This protein binds this small molecule.
Small molecule (SMILES): CC(=O)N[C@@H]1[C@@H](O)[C@H](O)[C@@H](CO)O[C@H]1O

Sequence of chain 4.A:
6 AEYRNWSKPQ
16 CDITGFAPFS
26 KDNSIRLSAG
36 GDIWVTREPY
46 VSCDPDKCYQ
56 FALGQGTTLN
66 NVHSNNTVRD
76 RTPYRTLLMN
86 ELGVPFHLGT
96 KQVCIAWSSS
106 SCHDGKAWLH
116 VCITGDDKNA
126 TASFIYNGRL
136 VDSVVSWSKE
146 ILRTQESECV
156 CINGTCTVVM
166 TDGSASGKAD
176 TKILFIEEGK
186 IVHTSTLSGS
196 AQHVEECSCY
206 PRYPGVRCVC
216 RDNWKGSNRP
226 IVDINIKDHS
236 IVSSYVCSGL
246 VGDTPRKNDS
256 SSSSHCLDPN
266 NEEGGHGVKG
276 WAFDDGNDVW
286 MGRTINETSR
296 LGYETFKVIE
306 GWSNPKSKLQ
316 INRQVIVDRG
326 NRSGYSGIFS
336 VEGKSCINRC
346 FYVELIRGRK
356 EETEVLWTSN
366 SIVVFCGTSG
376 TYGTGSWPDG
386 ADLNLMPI

Binding-site contacts:
Ligand atom N2 contacts residue ASN291 of chain 4.A at 2.9 Å (h-bond).
Ligand atom C8 contacts residue GLU292 of chain 4.A at 3.7 Å.
Ligand atom O5 contacts residue LEU296 of chain 4.A at 4.2 Å.
Ligand atom C2 contacts residue ASN291 of chain 4.A at 2.4 Å.
Ligand atom C5 contacts residue SER294 of chain 4.A at 4.2 Å.
Ligand atom C1 contacts residue ASN291 of chain 4.A at 1.4 Å.
Ligand atom C1 contacts residue SER294 of chain 4.A at 3.9 Å.
Ligand atom O7 contacts residue ASN291 of chain 4.A at 3.6 Å (h-bond).
Ligand atom C6 contacts residue SER294 of chain 4.A at 4.1 Å.
Ligand atom O5 contacts residue ASN291 of chain 4.A at 2.4 Å (h-bond).
Ligand atom C5 contacts residue ASN291 of chain 4.A at 3.6 Å.
Ligand atom C4 contacts residue ASN291 of chain 4.A at 4.2 Å.
Ligand atom C8 contacts residue ARG324 of chain 4.A at 4.3 Å.
Ligand atom C7 contacts residue ARG324 of chain 4.A at 4.1 Å.
Ligand atom O7 contacts residue ARG324 of chain 4.A at 3.2 Å (salt-bridge).
Ligand atom O5 contacts residue SER294 of chain 4.A at 3.3 Å (h-bond).
Ligand atom C7 contacts residue GLU292 of chain 4.A at 4.5 Å.
Ligand atom C7 contacts residue ASN291 of chain 4.A at 3.5 Å.
Ligand atom C3 contacts residue ASN291 of chain 4.A at 3.8 Å.
Ligand atom C1 contacts residue THR293 of chain 4.A at 4.2 Å.